The protein below binds the small molecule below.
Small molecule (SMILES): Oc1ccccc1-c1cccc(O)c1O

Sequence of chain 3.A:
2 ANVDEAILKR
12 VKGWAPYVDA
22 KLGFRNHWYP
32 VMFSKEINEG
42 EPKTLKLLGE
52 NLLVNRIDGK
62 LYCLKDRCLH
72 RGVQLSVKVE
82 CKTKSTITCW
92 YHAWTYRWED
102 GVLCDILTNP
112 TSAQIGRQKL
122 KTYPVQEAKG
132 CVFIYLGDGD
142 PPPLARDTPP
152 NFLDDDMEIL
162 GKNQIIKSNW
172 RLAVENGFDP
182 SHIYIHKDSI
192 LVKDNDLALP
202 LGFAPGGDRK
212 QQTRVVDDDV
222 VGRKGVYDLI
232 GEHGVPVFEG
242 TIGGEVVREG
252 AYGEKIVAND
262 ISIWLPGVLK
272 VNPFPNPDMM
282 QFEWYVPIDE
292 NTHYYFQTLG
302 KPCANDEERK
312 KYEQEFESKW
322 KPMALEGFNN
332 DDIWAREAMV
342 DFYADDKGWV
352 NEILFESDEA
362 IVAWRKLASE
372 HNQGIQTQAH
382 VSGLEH

Binding-site contacts:
Ligand atom CA5 contacts residue VAL272 of chain 3.A at 3.8 Å (hydrophobic).
Ligand atom CA6 contacts residue PHE329 of chain 3.A at 4.1 Å (hydrophobic).
Ligand atom CB4 contacts residue ILE184 of chain 3.A at 3.6 Å (hydrophobic).
Ligand atom CB4 contacts residue ALA259 of chain 3.A at 4.0 Å (hydrophobic).
Ligand atom CA6 contacts residue PHE275 of chain 3.A at 3.8 Å (hydrophobic).
Ligand atom OA3 contacts residue HIS183 of chain 3.A at 4.0 Å.
Ligand atom OA3 contacts residue GLU284 of chain 3.A at 3.9 Å.
Ligand atom CB5 contacts residue ILE184 of chain 3.A at 4.2 Å (hydrophobic).
Ligand atom CB5 contacts residue ALA259 of chain 3.A at 4.1 Å (hydrophobic).
Ligand atom CA6 contacts residue VAL272 of chain 3.A at 3.5 Å (hydrophobic).
Ligand atom OA3 contacts residue ASN330 of chain 3.A at 3.4 Å (h-bond).
Ligand atom OA2 contacts residue HIS187 of chain 3.A at 3.4 Å (h-bond).
Ligand atom OA2 contacts residue FE21 of chain 3.C at 2.0 Å.
Ligand atom CA4 contacts residue ASN330 of chain 3.A at 3.1 Å.
Ligand atom OA2 contacts residue HIS183 of chain 3.A at 2.9 Å (h-bond).
Ligand atom CA3 contacts residue ASN330 of chain 3.A at 3.3 Å.
Ligand atom OB2 contacts residue GLY178 of chain 3.A at 3.4 Å (h-bond).
Ligand atom CA2 contacts residue FE21 of chain 3.C at 3.0 Å.
Ligand atom CA3 contacts residue FE21 of chain 3.C at 3.3 Å.
Ligand atom CB1 contacts residue PHE329 of chain 3.A at 4.0 Å (hydrophobic).
Ligand atom CA5 contacts residue ASN330 of chain 3.A at 3.9 Å.
Ligand atom CA2 contacts residue HIS187 of chain 3.A at 4.1 Å.
Ligand atom OA3 contacts residue ASP333 of chain 3.A at 2.8 Å (salt-bridge).
Ligand atom CA5 contacts residue PHE275 of chain 3.A at 4.1 Å (hydrophobic).
Ligand atom CA4 contacts residue GLU284 of chain 3.A at 3.6 Å.
Ligand atom CA1 contacts residue PHE329 of chain 3.A at 3.7 Å (hydrophobic).
Ligand atom CA3 contacts residue GLU284 of chain 3.A at 4.0 Å.
Ligand atom CB6 contacts residue PHE275 of chain 3.A at 3.5 Å (hydrophobic).
Ligand atom CA2 contacts residue PHE329 of chain 3.A at 3.9 Å (hydrophobic).
Ligand atom OB2 contacts residue VAL272 of chain 3.A at 4.1 Å.
Ligand atom CB6 contacts residue PHE329 of chain 3.A at 3.5 Å (hydrophobic).
Ligand atom CA4 contacts residue GLN282 of chain 3.A at 3.8 Å.
Ligand atom OB2 contacts residue HIS183 of chain 3.A at 3.8 Å.
Ligand atom CA5 contacts residue GLN282 of chain 3.A at 3.7 Å.
Ligand atom OA3 contacts residue FE21 of chain 3.C at 2.6 Å.
Ligand atom CA3 contacts residue ASP333 of chain 3.A at 3.6 Å.
Ligand atom CB3 contacts residue ILE262 of chain 3.A at 3.8 Å (hydrophobic).
Ligand atom CA1 contacts residue VAL272 of chain 3.A at 4.1 Å (hydrophobic).
Ligand atom OA2 contacts residue ASP333 of chain 3.A at 4.0 Å.
Ligand atom CB5 contacts residue LEU200 of chain 3.A at 3.9 Å (hydrophobic).